Binding-site contacts:
Ligand atom CAR contacts residue ARG229 of chain 3.A at 3.6 Å.
Ligand atom CAT contacts residue GLN137 of chain 3.A at 3.4 Å.
Ligand atom PAX contacts residue ARG229 of chain 3.A at 2.9 Å.
Ligand atom OAD contacts residue PRO266 of chain 3.A at 3.2 Å.
Ligand atom OAH contacts residue LEU267 of chain 3.A at 2.9 Å (h-bond).
Ligand atom OAC contacts residue HIS134 of chain 3.A at 3.7 Å.
Ligand atom CAT contacts residue HIS134 of chain 3.A at 3.7 Å.
Ligand atom OAF contacts residue ARG229 of chain 3.A at 3.3 Å (salt-bridge).
Ligand atom OAG contacts residue ARG229 of chain 3.A at 2.5 Å.
Ligand atom NAP contacts residue THR168 of chain 3.A at 3.1 Å.
Ligand atom CAL contacts residue ARG229 of chain 3.A at 3.8 Å.
Ligand atom OAE contacts residue ARG296 of chain 3.A at 3.1 Å (salt-bridge).
Ligand atom PAY contacts residue ARG296 of chain 3.A at 3.6 Å.
Ligand atom OAC contacts residue GLN137 of chain 3.A at 2.4 Å (h-bond).
Ligand atom OAD contacts residue ARG229 of chain 3.A at 3.0 Å (salt-bridge).
Ligand atom OAI contacts residue GLN137 of chain 3.A at 2.3 Å (h-bond).
Ligand atom CAO contacts residue THR55 of chain 3.A at 2.7 Å.
Ligand atom OAA contacts residue ARG105 of chain 3.A at 3.6 Å.
Ligand atom CAO contacts residue GLN137 of chain 3.A at 3.7 Å.
Ligand atom OAB contacts residue THR168 of chain 3.A at 2.7 Å (h-bond).
Ligand atom PAY contacts residue GLN137 of chain 3.A at 2.8 Å.
Ligand atom CAS contacts residue THR168 of chain 3.A at 3.5 Å.
Ligand atom CAW contacts residue LYS84 of chain 1.A at 3.8 Å.
Ligand atom CAR contacts residue LYS84 of chain 1.A at 3.3 Å.
Ligand atom OAI contacts residue PRO266 of chain 3.A at 3.5 Å (h-bond).
Ligand atom OAJ contacts residue ARG296 of chain 3.A at 2.5 Å (salt-bridge).
Ligand atom NAQ contacts residue THR55 of chain 3.A at 3.5 Å (h-bond).
Ligand atom OAB contacts residue PRO266 of chain 3.A at 3.8 Å.
Ligand atom OAJ contacts residue GLN137 of chain 3.A at 2.6 Å (h-bond).
Ligand atom OAJ contacts residue LEU140 of chain 3.A at 3.8 Å.
Ligand atom NAQ contacts residue HIS134 of chain 3.A at 3.8 Å.
Ligand atom OAD contacts residue THR228 of chain 3.A at 3.7 Å.
Ligand atom CAO contacts residue ARG54 of chain 3.A at 3.8 Å.
Ligand atom CAT contacts residue THR55 of chain 3.A at 3.5 Å.
Ligand atom OAC contacts residue PRO266 of chain 3.A at 3.7 Å.
Ligand atom OAH contacts residue ARG229 of chain 3.A at 2.3 Å (salt-bridge).
Ligand atom CAM contacts residue ARG105 of chain 3.A at 3.3 Å.
Ligand atom PAY contacts residue THR55 of chain 3.A at 3.8 Å.
Ligand atom OAA contacts residue LYS84 of chain 1.A at 3.1 Å (salt-bridge).
Ligand atom CAN contacts residue ARG229 of chain 3.A at 3.8 Å.

Sequence of chain 1.A:
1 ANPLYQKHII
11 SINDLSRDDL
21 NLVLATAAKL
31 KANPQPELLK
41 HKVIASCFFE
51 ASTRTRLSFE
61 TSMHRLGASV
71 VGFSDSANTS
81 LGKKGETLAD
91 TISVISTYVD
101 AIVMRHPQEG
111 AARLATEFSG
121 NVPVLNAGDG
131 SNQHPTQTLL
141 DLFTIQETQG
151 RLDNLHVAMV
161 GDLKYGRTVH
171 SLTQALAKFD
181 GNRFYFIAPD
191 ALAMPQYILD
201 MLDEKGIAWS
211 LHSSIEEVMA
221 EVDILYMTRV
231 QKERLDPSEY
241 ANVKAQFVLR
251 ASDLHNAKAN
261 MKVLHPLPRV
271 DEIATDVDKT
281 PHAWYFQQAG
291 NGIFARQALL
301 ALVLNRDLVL

Sequence of chain 3.A:
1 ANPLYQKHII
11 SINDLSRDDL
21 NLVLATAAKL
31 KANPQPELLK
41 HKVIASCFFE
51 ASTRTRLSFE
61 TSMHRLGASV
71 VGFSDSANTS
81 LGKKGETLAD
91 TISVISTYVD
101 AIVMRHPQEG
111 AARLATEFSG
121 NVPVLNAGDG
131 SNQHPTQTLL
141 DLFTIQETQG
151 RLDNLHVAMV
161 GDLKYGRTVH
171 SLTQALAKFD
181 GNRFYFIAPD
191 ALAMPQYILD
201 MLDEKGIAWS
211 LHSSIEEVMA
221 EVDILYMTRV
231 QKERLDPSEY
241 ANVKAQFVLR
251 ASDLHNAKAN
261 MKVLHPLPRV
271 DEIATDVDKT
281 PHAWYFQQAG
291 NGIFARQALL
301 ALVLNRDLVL

This small molecule binds to this protein.
Small molecule (SMILES): O=C(CP(=O)(O)O)Nc1cc(NC(=O)CP(=O)(O)O)cc(C(=O)O)c1